A small-molecule ligand and the protein it binds are described below.
Small molecule (SMILES): O=P(O)(O)OC[C@H](O)[C@@H](O)c1cnc[nH]1

Binding-site contacts:
Ligand atom O1 contacts residue HIS73 of chain 1.T at 3.9 Å.
Ligand atom C6 contacts residue GLU172 of chain 1.Q at 3.8 Å.
Ligand atom C6 contacts residue HIS73 of chain 1.T at 4.2 Å.
Ligand atom O4 contacts residue ARG98 of chain 1.H at 3.4 Å (salt-bridge).
Ligand atom C5 contacts residue GLU76 of chain 1.T at 3.8 Å.
Ligand atom O1 contacts residue MN1 of chain 1.CC at 3.1 Å.
Ligand atom O5 contacts residue ARG98 of chain 1.H at 3.7 Å.
Ligand atom C4 contacts residue HIS73 of chain 1.T at 3.5 Å.
Ligand atom C6 contacts residue HIS72 of chain 1.T at 3.7 Å.
Ligand atom C2 contacts residue GLU20 of chain 1.T at 3.7 Å.
Ligand atom C6 contacts residue HIS169 of chain 1.Q at 3.7 Å.
Ligand atom C4 contacts residue MN1 of chain 1.CC at 3.2 Å.
Ligand atom P6 contacts residue ARG98 of chain 1.H at 4.0 Å.
Ligand atom O1 contacts residue GLU172 of chain 1.Q at 3.0 Å (salt-bridge).
Ligand atom O5 contacts residue LYS176 of chain 1.Q at 3.5 Å (salt-bridge).
Ligand atom O2 contacts residue GLU20 of chain 1.T at 3.9 Å.
Ligand atom C5 contacts residue MN1 of chain 1.IC at 3.5 Å.
Ligand atom C1 contacts residue ARG120 of chain 1.H at 4.2 Å.
Ligand atom O4 contacts residue ARG120 of chain 1.H at 3.4 Å (salt-bridge).
Ligand atom C3 contacts residue MN1 of chain 1.CC at 3.5 Å.
Ligand atom N1 contacts residue MN1 of chain 1.CC at 2.4 Å.
Ligand atom C5 contacts residue HIS73 of chain 1.T at 4.2 Å.
Ligand atom N1 contacts residue HIS168 of chain 1.Q at 3.6 Å.
Ligand atom C4 contacts residue GLU172 of chain 1.Q at 3.9 Å.
Ligand atom C3 contacts residue HIS73 of chain 1.T at 3.5 Å.
Ligand atom N1 contacts residue HIS73 of chain 1.T at 3.4 Å (h-bond).
Ligand atom N3 contacts residue GLU76 of chain 1.T at 3.6 Å.
Ligand atom C6 contacts residue HIS168 of chain 1.Q at 3.7 Å.
Ligand atom N3 contacts residue HIS72 of chain 1.T at 3.6 Å (h-bond).
Ligand atom N3 contacts residue HIS169 of chain 1.Q at 3.6 Å.
Ligand atom O1 contacts residue HIS46 of chain 1.Q at 4.0 Å.
Ligand atom C3 contacts residue GLU172 of chain 1.Q at 4.0 Å.
Ligand atom C6 contacts residue MN1 of chain 1.IC at 3.4 Å.
Ligand atom C3 contacts residue GLU20 of chain 1.T at 3.6 Å.
Ligand atom C6 contacts residue MN1 of chain 1.CC at 3.4 Å.
Ligand atom N3 contacts residue MN1 of chain 1.IC at 2.6 Å.
Ligand atom P6 contacts residue LYS176 of chain 1.Q at 4.3 Å.
Ligand atom O1 contacts residue GLU20 of chain 1.T at 3.9 Å.
Ligand atom N1 contacts residue GLU172 of chain 1.Q at 3.1 Å (salt-bridge).
Ligand atom O5 contacts residue HIS54 of chain 1.Q at 4.2 Å.

Sequence of chain 1.H:
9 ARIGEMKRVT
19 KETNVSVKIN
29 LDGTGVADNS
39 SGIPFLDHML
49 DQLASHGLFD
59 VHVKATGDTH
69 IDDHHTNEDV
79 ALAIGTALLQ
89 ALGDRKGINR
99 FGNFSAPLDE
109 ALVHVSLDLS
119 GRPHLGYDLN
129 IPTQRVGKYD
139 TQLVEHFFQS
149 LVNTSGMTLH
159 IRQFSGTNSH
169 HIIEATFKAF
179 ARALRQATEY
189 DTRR

Sequence of chain 1.T:
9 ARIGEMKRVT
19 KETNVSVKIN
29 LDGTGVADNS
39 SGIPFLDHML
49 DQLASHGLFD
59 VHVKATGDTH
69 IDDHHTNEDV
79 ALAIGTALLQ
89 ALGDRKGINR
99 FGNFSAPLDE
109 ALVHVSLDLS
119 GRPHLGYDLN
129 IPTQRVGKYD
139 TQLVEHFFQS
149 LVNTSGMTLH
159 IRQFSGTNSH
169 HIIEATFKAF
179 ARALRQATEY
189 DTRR

Sequence of chain 1.Q:
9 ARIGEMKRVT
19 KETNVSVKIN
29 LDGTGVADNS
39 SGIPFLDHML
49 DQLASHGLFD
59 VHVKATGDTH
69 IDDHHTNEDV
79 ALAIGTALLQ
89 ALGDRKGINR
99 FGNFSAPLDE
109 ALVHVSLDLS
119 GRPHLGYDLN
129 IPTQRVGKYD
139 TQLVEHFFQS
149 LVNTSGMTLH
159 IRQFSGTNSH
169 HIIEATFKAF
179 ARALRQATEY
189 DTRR